The small molecule below binds the protein below.
Small molecule (SMILES): CC1=N[C@@](C)(c2ccc(Cl)cc2)[C@@](C)(c2ccc(Cl)cc2)N1C(=O)N1CCN(CCCS(C)(=O)=O)CC1

Sequence of chain 1.A:
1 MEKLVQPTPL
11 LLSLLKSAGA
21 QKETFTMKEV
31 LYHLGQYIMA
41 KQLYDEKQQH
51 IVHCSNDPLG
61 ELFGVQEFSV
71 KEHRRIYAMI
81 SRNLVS

Binding-site contacts:
Ligand atom C55 contacts residue ILE38 of chain 1.A at 3.9 Å (hydrophobic).
Ligand atom C56 contacts residue VAL70 of chain 1.A at 4.0 Å (hydrophobic).
Ligand atom C45 contacts residue HIS73 of chain 1.A at 3.5 Å.
Ligand atom C14 contacts residue TYR44 of chain 1.A at 3.0 Å (hydrophobic).
Ligand atom C56 contacts residue GLY35 of chain 1.A at 4.2 Å.
Ligand atom C54 contacts residue LEU34 of chain 1.A at 4.2 Å (hydrophobic).
Ligand atom C14 contacts residue MET39 of chain 1.A at 3.5 Å (hydrophobic).
Ligand atom CL4 contacts residue LEU31 of chain 1.A at 3.9 Å.
Ligand atom C21 contacts residue TYR44 of chain 1.A at 3.8 Å (hydrophobic).
Ligand atom C54 contacts residue ILE38 of chain 1.A at 4.0 Å (hydrophobic).
Ligand atom CL5 contacts residue ILE38 of chain 1.A at 3.5 Å.
Ligand atom C53 contacts residue LEU31 of chain 1.A at 3.3 Å (hydrophobic).
Ligand atom C44 contacts residue HIS73 of chain 1.A at 3.8 Å.
Ligand atom O10 contacts residue GLY35 of chain 1.A at 3.3 Å.
Ligand atom C55 contacts residue VAL70 of chain 1.A at 3.7 Å (hydrophobic).
Ligand atom C13 contacts residue MET39 of chain 1.A at 4.2 Å (hydrophobic).
Ligand atom C52 contacts residue GLY35 of chain 1.A at 4.2 Å.
Ligand atom C43 contacts residue LEU31 of chain 1.A at 3.9 Å (hydrophobic).
Ligand atom CL5 contacts residue PHE68 of chain 1.A at 3.8 Å.
Ligand atom C46 contacts residue HIS73 of chain 1.A at 3.9 Å.
Ligand atom C56 contacts residue TYR44 of chain 1.A at 3.7 Å (hydrophobic).
Ligand atom C44 contacts residue LEU31 of chain 1.A at 4.1 Å (hydrophobic).
Ligand atom C21 contacts residue VAL70 of chain 1.A at 3.9 Å (hydrophobic).
Ligand atom CL5 contacts residue ILE76 of chain 1.A at 4.1 Å.
Ligand atom CL5 contacts residue LEU34 of chain 1.A at 3.1 Å.
Ligand atom C45 contacts residue ILE76 of chain 1.A at 3.8 Å (hydrophobic).
Ligand atom C45 contacts residue VAL70 of chain 1.A at 3.5 Å (hydrophobic).
Ligand atom O10 contacts residue TYR44 of chain 1.A at 4.0 Å.
Ligand atom C13 contacts residue TYR44 of chain 1.A at 3.3 Å (hydrophobic).
Ligand atom N10 contacts residue TYR44 of chain 1.A at 3.6 Å (h-bond).
Ligand atom CL4 contacts residue ILE76 of chain 1.A at 3.9 Å.
Ligand atom CL4 contacts residue HIS73 of chain 1.A at 3.5 Å.
Ligand atom C52 contacts residue LEU31 of chain 1.A at 3.2 Å (hydrophobic).
Ligand atom C46 contacts residue VAL70 of chain 1.A at 3.7 Å (hydrophobic).
Ligand atom C53 contacts residue GLY35 of chain 1.A at 4.0 Å.
Ligand atom C43 contacts residue HIS73 of chain 1.A at 4.1 Å.
Ligand atom CL4 contacts residue TYR77 of chain 1.A at 3.7 Å.
Ligand atom C55 contacts residue TYR44 of chain 1.A at 4.0 Å (hydrophobic).
Ligand atom C10 contacts residue TYR44 of chain 1.A at 3.7 Å (hydrophobic).
Ligand atom N12 contacts residue MET39 of chain 1.A at 4.2 Å.